The small molecule below binds the protein below.
Small molecule (SMILES): CC(=O)N[C@@H]1[C@@H](O)[C@H](O)[C@@H](CO)O[C@H]1O

Binding-site contacts:
Ligand atom O7 contacts residue ILE1117 of chain 1.C at 4.0 Å.
Ligand atom O5 contacts residue ASN696 of chain 1.C at 2.4 Å (h-bond).
Ligand atom N2 contacts residue ASN696 of chain 1.C at 2.8 Å (h-bond).
Ligand atom C2 contacts residue ASN696 of chain 1.C at 2.4 Å.
Ligand atom C5 contacts residue ASN696 of chain 1.C at 3.6 Å.
Ligand atom C7 contacts residue ASN696 of chain 1.C at 3.4 Å.
Ligand atom C4 contacts residue ASN696 of chain 1.C at 4.2 Å.
Ligand atom O7 contacts residue GLY1118 of chain 1.C at 3.5 Å.
Ligand atom C3 contacts residue ASN696 of chain 1.C at 3.7 Å.
Ligand atom C8 contacts residue ASN696 of chain 1.C at 3.7 Å.
Ligand atom C7 contacts residue GLY1118 of chain 1.C at 4.4 Å.
Ligand atom O7 contacts residue ASN696 of chain 1.C at 4.3 Å.
Ligand atom C1 contacts residue ASN696 of chain 1.C at 1.4 Å.

Sequence of chain 1.C:
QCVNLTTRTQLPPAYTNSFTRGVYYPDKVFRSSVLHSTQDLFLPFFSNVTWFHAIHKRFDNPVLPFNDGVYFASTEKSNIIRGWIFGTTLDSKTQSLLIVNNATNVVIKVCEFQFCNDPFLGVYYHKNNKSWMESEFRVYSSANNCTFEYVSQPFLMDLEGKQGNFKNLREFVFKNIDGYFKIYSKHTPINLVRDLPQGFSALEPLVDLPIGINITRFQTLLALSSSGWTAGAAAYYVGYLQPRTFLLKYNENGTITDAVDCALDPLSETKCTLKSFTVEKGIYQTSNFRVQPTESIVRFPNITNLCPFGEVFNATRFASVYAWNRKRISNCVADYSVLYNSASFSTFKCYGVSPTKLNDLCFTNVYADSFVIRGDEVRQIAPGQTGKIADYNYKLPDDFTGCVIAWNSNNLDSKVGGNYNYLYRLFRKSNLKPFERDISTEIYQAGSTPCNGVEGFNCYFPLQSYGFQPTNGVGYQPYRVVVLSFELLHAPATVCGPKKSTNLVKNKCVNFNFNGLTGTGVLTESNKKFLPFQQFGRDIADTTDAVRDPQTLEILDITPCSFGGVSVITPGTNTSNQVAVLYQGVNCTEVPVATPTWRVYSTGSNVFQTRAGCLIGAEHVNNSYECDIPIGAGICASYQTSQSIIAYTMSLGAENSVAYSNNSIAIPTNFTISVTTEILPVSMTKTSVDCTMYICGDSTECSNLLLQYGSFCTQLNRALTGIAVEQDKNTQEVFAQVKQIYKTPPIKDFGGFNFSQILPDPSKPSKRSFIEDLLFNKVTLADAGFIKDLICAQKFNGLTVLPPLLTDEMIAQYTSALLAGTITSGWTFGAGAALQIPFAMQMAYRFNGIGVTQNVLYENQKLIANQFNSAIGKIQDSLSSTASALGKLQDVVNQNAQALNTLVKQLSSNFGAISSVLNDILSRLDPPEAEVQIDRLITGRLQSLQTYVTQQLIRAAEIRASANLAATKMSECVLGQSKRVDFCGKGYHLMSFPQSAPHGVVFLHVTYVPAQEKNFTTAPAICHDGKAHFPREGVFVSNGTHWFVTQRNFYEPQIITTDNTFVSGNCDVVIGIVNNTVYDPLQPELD